Sequence of chain 12.A:
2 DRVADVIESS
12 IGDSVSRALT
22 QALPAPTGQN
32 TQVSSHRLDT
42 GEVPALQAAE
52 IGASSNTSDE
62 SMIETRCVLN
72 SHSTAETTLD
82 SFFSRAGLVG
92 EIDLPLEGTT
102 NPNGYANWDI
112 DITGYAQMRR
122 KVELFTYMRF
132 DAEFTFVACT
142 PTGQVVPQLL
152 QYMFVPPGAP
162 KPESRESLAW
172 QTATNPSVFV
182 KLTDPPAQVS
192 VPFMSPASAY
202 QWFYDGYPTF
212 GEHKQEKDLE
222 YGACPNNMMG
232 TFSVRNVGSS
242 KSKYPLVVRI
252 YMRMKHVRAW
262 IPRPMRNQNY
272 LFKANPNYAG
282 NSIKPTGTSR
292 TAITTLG

Sequence of chain 13.C:
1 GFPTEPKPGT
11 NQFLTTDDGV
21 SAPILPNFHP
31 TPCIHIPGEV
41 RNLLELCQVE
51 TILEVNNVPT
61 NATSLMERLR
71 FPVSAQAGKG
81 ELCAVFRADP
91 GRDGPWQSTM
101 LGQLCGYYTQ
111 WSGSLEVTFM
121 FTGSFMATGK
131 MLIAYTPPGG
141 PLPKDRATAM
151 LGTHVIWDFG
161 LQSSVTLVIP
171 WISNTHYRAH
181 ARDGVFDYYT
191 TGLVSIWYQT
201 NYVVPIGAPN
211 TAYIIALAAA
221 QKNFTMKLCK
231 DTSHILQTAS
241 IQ

A protein and the small-molecule ligand that binds it are described below.
Small molecule (SMILES): Cc1cc(CCCCCCCOc2ccc(C3=NCCO3)cc2)on1

Sequence of chain 12.C:
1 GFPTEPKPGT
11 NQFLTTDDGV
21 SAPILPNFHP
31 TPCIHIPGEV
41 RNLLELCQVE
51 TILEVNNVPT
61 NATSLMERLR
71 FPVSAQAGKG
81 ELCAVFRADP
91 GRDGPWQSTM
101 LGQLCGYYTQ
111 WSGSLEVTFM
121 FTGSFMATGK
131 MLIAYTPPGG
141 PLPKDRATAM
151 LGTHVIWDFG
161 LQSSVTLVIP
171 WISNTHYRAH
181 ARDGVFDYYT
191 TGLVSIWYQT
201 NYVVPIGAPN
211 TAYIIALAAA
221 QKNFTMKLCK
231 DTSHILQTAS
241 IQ

Binding-site contacts:
Ligand atom C31 contacts residue VAL179 of chain 12.A at 3.5 Å (hydrophobic).
Ligand atom C3C contacts residue PHE135 of chain 12.A at 3.8 Å (hydrophobic).
Ligand atom C2C contacts residue VAL192 of chain 12.A at 3.7 Å (hydrophobic).
Ligand atom C3B contacts residue ASN228 of chain 12.A at 4.0 Å.
Ligand atom C2B contacts residue TYR201 of chain 12.A at 3.4 Å (hydrophobic).
Ligand atom C4C contacts residue PHE135 of chain 12.A at 3.7 Å (hydrophobic).
Ligand atom O1 contacts residue PHE155 of chain 12.A at 3.5 Å.
Ligand atom N3A contacts residue ILE113 of chain 12.A at 3.7 Å.
Ligand atom C5B contacts residue ILE111 of chain 12.A at 4.0 Å (hydrophobic).
Ligand atom C6B contacts residue ILE113 of chain 12.A at 4.0 Å (hydrophobic).
Ligand atom C4B contacts residue TRP203 of chain 12.A at 3.6 Å (hydrophobic).
Ligand atom C4C contacts residue VAL192 of chain 12.A at 3.5 Å (hydrophobic).
Ligand atom C5C contacts residue ILE111 of chain 12.A at 3.7 Å (hydrophobic).
Ligand atom O1A contacts residue TRP203 of chain 12.A at 3.3 Å.
Ligand atom C31 contacts residue PRO177 of chain 12.A at 3.9 Å (hydrophobic).
Ligand atom N3A contacts residue ASP112 of chain 12.A at 2.8 Å (salt-bridge).
Ligand atom C4A contacts residue ASP112 of chain 12.A at 3.0 Å.
Ligand atom C3 contacts residue PHE155 of chain 12.A at 4.0 Å (hydrophobic).
Ligand atom O1 contacts residue PHE233 of chain 12.A at 3.1 Å.
Ligand atom C5 contacts residue PHE155 of chain 12.A at 3.9 Å (hydrophobic).
Ligand atom N2 contacts residue PHE155 of chain 12.A at 3.6 Å.
Ligand atom C7C contacts residue MET230 of chain 12.A at 4.1 Å (hydrophobic).
Ligand atom N2 contacts residue PHE233 of chain 12.A at 3.8 Å.
Ligand atom C5A contacts residue ASN228 of chain 12.A at 4.0 Å.
Ligand atom C3B contacts residue TRP203 of chain 12.A at 3.2 Å (hydrophobic).
Ligand atom C4B contacts residue ASN228 of chain 12.A at 4.0 Å.
Ligand atom C5B contacts residue ASP112 of chain 12.A at 3.9 Å.
Ligand atom C2A contacts residue TRP203 of chain 12.A at 3.6 Å (hydrophobic).
Ligand atom C4 contacts residue VAL190 of chain 12.A at 3.8 Å (hydrophobic).
Ligand atom C5C contacts residue PHE135 of chain 12.A at 3.5 Å (hydrophobic).
Ligand atom C4 contacts residue ILE24 of chain 12.C at 4.0 Å (hydrophobic).
Ligand atom C4A contacts residue THR114 of chain 12.A at 3.6 Å.
Ligand atom C2B contacts residue TRP203 of chain 12.A at 4.1 Å (hydrophobic).
Ligand atom C6C contacts residue TYR201 of chain 12.A at 4.0 Å (hydrophobic).
Ligand atom C5B contacts residue ILE113 of chain 12.A at 3.5 Å (hydrophobic).
Ligand atom C31 contacts residue ILE24 of chain 12.C at 3.6 Å (hydrophobic).
Ligand atom O1A contacts residue ASN228 of chain 12.A at 3.7 Å.
Ligand atom C5 contacts residue PHE233 of chain 12.A at 3.9 Å (hydrophobic).
Ligand atom O1B contacts residue MET230 of chain 12.A at 4.0 Å.
Ligand atom O1B contacts residue TYR201 of chain 12.A at 3.4 Å.